Sequence of chain 2.A:
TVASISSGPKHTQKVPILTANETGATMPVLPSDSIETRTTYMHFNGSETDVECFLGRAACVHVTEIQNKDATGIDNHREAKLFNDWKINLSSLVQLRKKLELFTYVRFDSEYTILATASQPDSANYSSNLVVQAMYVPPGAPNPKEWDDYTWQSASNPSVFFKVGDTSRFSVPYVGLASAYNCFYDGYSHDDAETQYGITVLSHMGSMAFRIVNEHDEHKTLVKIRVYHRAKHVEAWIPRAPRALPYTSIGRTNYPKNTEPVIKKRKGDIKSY

This small molecule binds to this protein.
Small molecule (SMILES): Cc1cc(CCCCCOc2ccc(C3=NCCO3)cc2)on1

Sequence of chain 2.C:
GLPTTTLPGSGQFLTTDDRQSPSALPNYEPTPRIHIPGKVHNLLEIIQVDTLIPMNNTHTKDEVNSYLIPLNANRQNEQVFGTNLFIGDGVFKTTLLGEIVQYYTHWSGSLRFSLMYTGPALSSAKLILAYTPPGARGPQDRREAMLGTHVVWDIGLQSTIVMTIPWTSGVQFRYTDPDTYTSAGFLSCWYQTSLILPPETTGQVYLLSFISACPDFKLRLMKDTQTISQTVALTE

Binding-site contacts:
Ligand atom C2B contacts residue VAL188 of chain 2.A at 3.5 Å (hydrophobic).
Ligand atom C4 contacts residue TYR197 of chain 2.A at 3.8 Å (hydrophobic).
Ligand atom C2C contacts residue TYR197 of chain 2.A at 3.7 Å (hydrophobic).
Ligand atom C2C contacts residue MET221 of chain 2.A at 3.8 Å (hydrophobic).
Ligand atom C1B contacts residue VAL188 of chain 2.A at 3.8 Å (hydrophobic).
Ligand atom N2 contacts residue LEU106 of chain 2.A at 3.8 Å.
Ligand atom C3B contacts residue VAL188 of chain 2.A at 3.8 Å (hydrophobic).
Ligand atom C3B contacts residue TYR152 of chain 2.A at 3.7 Å (hydrophobic).
Ligand atom C1C contacts residue LEU106 of chain 2.A at 3.8 Å (hydrophobic).
Ligand atom O1B contacts residue ILE104 of chain 2.A at 3.9 Å.
Ligand atom C4B contacts residue PHE186 of chain 2.A at 3.6 Å (hydrophobic).
Ligand atom C4 contacts residue LEU106 of chain 2.A at 3.9 Å (hydrophobic).
Ligand atom C5A contacts residue VAL176 of chain 2.A at 3.6 Å (hydrophobic).
Ligand atom C5A contacts residue PHE186 of chain 2.A at 3.5 Å (hydrophobic).
Ligand atom N3A contacts residue TYR152 of chain 2.A at 3.5 Å.
Ligand atom N3A contacts residue ALA24 of chain 2.C at 3.8 Å.
Ligand atom C5C contacts residue VAL191 of chain 2.A at 3.8 Å (hydrophobic).
Ligand atom C1C contacts residue TYR128 of chain 2.A at 3.7 Å (hydrophobic).
Ligand atom N3A contacts residue PHE186 of chain 2.A at 4.0 Å.
Ligand atom C2A contacts residue PHE186 of chain 2.A at 3.3 Å (hydrophobic).
Ligand atom C4C contacts residue VAL191 of chain 2.A at 3.0 Å (hydrophobic).
Ligand atom O1B contacts residue TYR128 of chain 2.A at 3.4 Å (h-bond).
Ligand atom C5 contacts residue LEU106 of chain 2.A at 3.8 Å (hydrophobic).
Ligand atom C5B contacts residue PHE186 of chain 2.A at 3.9 Å (hydrophobic).
Ligand atom C4A contacts residue PRO174 of chain 2.A at 3.1 Å (hydrophobic).
Ligand atom O1A contacts residue PHE186 of chain 2.A at 3.0 Å.
Ligand atom N3A contacts residue PRO174 of chain 2.A at 3.7 Å.
Ligand atom C4B contacts residue TYR152 of chain 2.A at 3.8 Å (hydrophobic).
Ligand atom C3C contacts residue TYR128 of chain 2.A at 3.4 Å (hydrophobic).
Ligand atom C1B contacts residue TYR128 of chain 2.A at 3.6 Å (hydrophobic).
Ligand atom C4C contacts residue VAL188 of chain 2.A at 3.7 Å (hydrophobic).
Ligand atom O1 contacts residue MET221 of chain 2.A at 3.8 Å.
Ligand atom C6B contacts residue ILE104 of chain 2.A at 3.6 Å (hydrophobic).
Ligand atom C1B contacts residue ILE104 of chain 2.A at 4.0 Å (hydrophobic).
Ligand atom C6B contacts residue TYR128 of chain 2.A at 3.3 Å (hydrophobic).
Ligand atom C5B contacts residue MET224 of chain 2.A at 3.9 Å (hydrophobic).
Ligand atom C5A contacts residue ALA150 of chain 2.A at 3.6 Å (hydrophobic).
Ligand atom C2A contacts residue TYR152 of chain 2.A at 3.6 Å (hydrophobic).
Ligand atom C5B contacts residue TYR128 of chain 2.A at 4.0 Å (hydrophobic).
Ligand atom O1 contacts residue LEU106 of chain 2.A at 3.8 Å.